Binding-site contacts:
Ligand atom C7 contacts residue GLY135 of chain 2.A at 3.6 Å.
Ligand atom O4 contacts residue SER674 of chain 2.A at 3.2 Å.
Ligand atom P contacts residue ASN284 of chain 2.A at 3.9 Å.
Ligand atom O4 contacts residue GLY675 of chain 2.A at 2.8 Å (h-bond).
Ligand atom C3 contacts residue GLU672 of chain 2.A at 3.5 Å.
Ligand atom C2 contacts residue GLU672 of chain 2.A at 3.8 Å.
Ligand atom C5 contacts residue LEU136 of chain 2.A at 3.9 Å (hydrophobic).
Ligand atom O6 contacts residue LEU139 of chain 2.A at 3.9 Å.
Ligand atom C4 contacts residue ASN484 of chain 2.A at 3.9 Å.
Ligand atom O5 contacts residue HIS377 of chain 2.A at 3.6 Å.
Ligand atom O5 contacts residue LEU136 of chain 2.A at 3.7 Å.
Ligand atom O1P contacts residue TYR573 of chain 2.A at 3.6 Å.
Ligand atom O3 contacts residue ALA673 of chain 2.A at 3.4 Å (h-bond).
Ligand atom O1P contacts residue GLU672 of chain 2.A at 3.4 Å (salt-bridge).
Ligand atom O3P contacts residue ASN284 of chain 2.A at 2.5 Å (h-bond).
Ligand atom C6 contacts residue GLY135 of chain 2.A at 3.4 Å.
Ligand atom C3 contacts residue GLY675 of chain 2.A at 3.5 Å.
Ligand atom O3 contacts residue GLY675 of chain 2.A at 2.8 Å (h-bond).
Ligand atom P contacts residue LYS574 of chain 2.A at 3.8 Å.
Ligand atom O6 contacts residue VAL455 of chain 2.A at 3.7 Å.
Ligand atom C2 contacts residue HIS377 of chain 2.A at 3.8 Å.
Ligand atom C4 contacts residue GLY675 of chain 2.A at 3.6 Å.
Ligand atom C6 contacts residue HIS377 of chain 2.A at 3.6 Å.
Ligand atom O2 contacts residue GLU672 of chain 2.A at 2.9 Å (salt-bridge).
Ligand atom C5 contacts residue GLY135 of chain 2.A at 3.8 Å.
Ligand atom O4 contacts residue ASN484 of chain 2.A at 3.2 Å (h-bond).
Ligand atom O2P contacts residue GLY134 of chain 2.A at 3.7 Å.
Ligand atom O2 contacts residue TYR573 of chain 2.A at 3.2 Å (h-bond).
Ligand atom O6 contacts residue HIS377 of chain 2.A at 2.6 Å (h-bond).
Ligand atom C6 contacts residue ASN484 of chain 2.A at 3.3 Å.
Ligand atom O3 contacts residue SER674 of chain 2.A at 3.0 Å (h-bond).
Ligand atom O2 contacts residue ASN284 of chain 2.A at 3.9 Å.
Ligand atom P contacts residue GLY135 of chain 2.A at 3.9 Å.
Ligand atom C7 contacts residue LEU136 of chain 2.A at 3.5 Å (hydrophobic).
Ligand atom C4 contacts residue SER674 of chain 2.A at 4.0 Å.
Ligand atom O3 contacts residue GLU672 of chain 2.A at 3.0 Å (salt-bridge).
Ligand atom O2P contacts residue GLY135 of chain 2.A at 2.7 Å (h-bond).
Ligand atom O1P contacts residue LYS574 of chain 2.A at 2.5 Å (salt-bridge).
Ligand atom O1P contacts residue PLP1 of chain 2.E at 3.3 Å (h-bond).
Ligand atom O6 contacts residue ASN484 of chain 2.A at 3.2 Å (h-bond).

Sequence of chain 2.A:
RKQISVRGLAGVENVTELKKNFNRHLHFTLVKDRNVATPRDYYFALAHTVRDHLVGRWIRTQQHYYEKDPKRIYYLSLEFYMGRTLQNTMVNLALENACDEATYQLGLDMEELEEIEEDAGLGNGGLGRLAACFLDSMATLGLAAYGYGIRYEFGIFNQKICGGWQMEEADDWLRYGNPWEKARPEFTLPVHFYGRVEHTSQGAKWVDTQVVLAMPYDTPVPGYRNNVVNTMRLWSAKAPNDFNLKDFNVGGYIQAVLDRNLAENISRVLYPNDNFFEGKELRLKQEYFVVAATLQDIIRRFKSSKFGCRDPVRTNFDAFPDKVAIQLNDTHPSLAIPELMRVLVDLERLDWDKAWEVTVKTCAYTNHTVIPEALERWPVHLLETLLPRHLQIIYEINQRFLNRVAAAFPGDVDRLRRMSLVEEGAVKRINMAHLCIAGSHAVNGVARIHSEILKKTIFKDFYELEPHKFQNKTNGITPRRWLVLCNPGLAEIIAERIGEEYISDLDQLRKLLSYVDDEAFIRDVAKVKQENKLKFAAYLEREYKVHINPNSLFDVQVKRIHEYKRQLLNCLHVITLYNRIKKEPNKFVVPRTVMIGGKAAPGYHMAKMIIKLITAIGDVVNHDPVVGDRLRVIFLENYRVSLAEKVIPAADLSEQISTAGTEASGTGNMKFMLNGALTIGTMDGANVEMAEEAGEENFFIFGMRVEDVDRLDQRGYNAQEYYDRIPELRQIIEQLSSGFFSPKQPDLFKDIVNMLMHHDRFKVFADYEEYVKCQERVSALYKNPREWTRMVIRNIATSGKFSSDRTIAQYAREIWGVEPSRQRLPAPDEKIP

A protein and the small-molecule ligand that binds it are described below.
Small molecule (SMILES): O=P(O)(O)C[C@H]1O[C@H](CO)[C@@H](O)[C@H](O)[C@H]1O